Binding-site contacts:
Ligand atom O7 contacts residue ASN14 of chain 1.B at 4.4 Å.
Ligand atom C1 contacts residue ILE12 of chain 1.B at 4.2 Å (hydrophobic).
Ligand atom C7 contacts residue ASN14 of chain 1.B at 3.9 Å.
Ligand atom C2 contacts residue ASN14 of chain 1.B at 2.5 Å.
Ligand atom O6 contacts residue TYR101 of chain 1.B at 3.6 Å.
Ligand atom C2 contacts residue ILE12 of chain 1.B at 4.0 Å (hydrophobic).
Ligand atom C8 contacts residue PRO11 of chain 1.B at 4.0 Å (hydrophobic).
Ligand atom C7 contacts residue ILE12 of chain 1.B at 3.5 Å (hydrophobic).
Ligand atom C4 contacts residue ASN14 of chain 1.B at 4.3 Å.
Ligand atom O6 contacts residue TRP85 of chain 1.B at 3.8 Å.
Ligand atom N2 contacts residue ASN14 of chain 1.B at 2.9 Å (h-bond).
Ligand atom O5 contacts residue TYR101 of chain 1.B at 3.3 Å.
Ligand atom O3 contacts residue PRO11 of chain 1.B at 4.2 Å.
Ligand atom C1 contacts residue TYR101 of chain 1.B at 3.8 Å (hydrophobic).
Ligand atom C3 contacts residue ASN14 of chain 1.B at 3.8 Å.
Ligand atom C1 contacts residue ASN14 of chain 1.B at 1.4 Å.
Ligand atom C8 contacts residue VAL13 of chain 1.B at 4.0 Å (hydrophobic).
Ligand atom C8 contacts residue ILE12 of chain 1.B at 3.1 Å (hydrophobic).
Ligand atom O5 contacts residue ASN14 of chain 1.B at 2.4 Å (h-bond).
Ligand atom C7 contacts residue PRO11 of chain 1.B at 4.4 Å (hydrophobic).
Ligand atom C6 contacts residue TRP85 of chain 1.B at 4.2 Å (hydrophobic).
Ligand atom C5 contacts residue ASN14 of chain 1.B at 3.7 Å.
Ligand atom N2 contacts residue ILE12 of chain 1.B at 2.9 Å (h-bond).

Sequence of chain 1.B:
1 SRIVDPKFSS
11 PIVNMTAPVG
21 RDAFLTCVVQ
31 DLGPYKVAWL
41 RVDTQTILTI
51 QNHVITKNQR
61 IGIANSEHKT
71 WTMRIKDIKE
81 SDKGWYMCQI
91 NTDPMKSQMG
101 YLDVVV

A small-molecule ligand and the protein it binds are described below.
Small molecule (SMILES): CC(=O)N[C@@H]1[C@@H](O)[C@H](O)[C@@H](CO)O[C@H]1O